Binding-site contacts:
Ligand atom O5 contacts residue THR189 of chain 1.A at 3.3 Å.
Ligand atom C1 contacts residue PRO190 of chain 1.A at 4.0 Å (hydrophobic).
Ligand atom C5 contacts residue TRP188 of chain 1.A at 3.6 Å (hydrophobic).
Ligand atom O1 contacts residue GLY20 of chain 1.A at 3.4 Å.
Ligand atom O5 contacts residue TRP188 of chain 1.A at 3.5 Å (h-bond).
Ligand atom O2 contacts residue PRO221 of chain 1.A at 4.4 Å.
Ligand atom O6 contacts residue GLU193 of chain 1.A at 2.8 Å (salt-bridge).
Ligand atom O1 contacts residue TRP188 of chain 1.A at 4.0 Å.
Ligand atom C6 contacts residue GLU193 of chain 1.A at 3.3 Å.
Ligand atom C5 contacts residue PRO190 of chain 1.A at 4.4 Å (hydrophobic).
Ligand atom C1 contacts residue TRP188 of chain 1.A at 3.5 Å (hydrophobic).
Ligand atom O6 contacts residue PRO190 of chain 1.A at 3.6 Å (h-bond).
Ligand atom O1 contacts residue THR189 of chain 1.A at 4.0 Å.
Ligand atom O6 contacts residue THR189 of chain 1.A at 3.7 Å.
Ligand atom O5 contacts residue PRO190 of chain 1.A at 3.3 Å.
Ligand atom O1 contacts residue PRO221 of chain 1.A at 3.6 Å.
Ligand atom C6 contacts residue TRP188 of chain 1.A at 3.4 Å (hydrophobic).
Ligand atom C6 contacts residue THR189 of chain 1.A at 3.6 Å.
Ligand atom C4 contacts residue TRP188 of chain 1.A at 4.2 Å (hydrophobic).
Ligand atom C1 contacts residue PRO221 of chain 1.A at 4.1 Å (hydrophobic).
Ligand atom O4 contacts residue TRP188 of chain 1.A at 3.4 Å (h-bond).
Ligand atom O1 contacts residue PRO190 of chain 1.A at 3.5 Å.
Ligand atom C1 contacts residue THR189 of chain 1.A at 4.0 Å.
Ligand atom C5 contacts residue THR189 of chain 1.A at 4.0 Å.
Ligand atom C6 contacts residue PRO190 of chain 1.A at 4.0 Å (hydrophobic).

This protein binds this small molecule.
Small molecule (SMILES): OC[C@H]1O[C@@H](O)[C@H](O)[C@@H](O)[C@@H]1O

Sequence of chain 1.A:
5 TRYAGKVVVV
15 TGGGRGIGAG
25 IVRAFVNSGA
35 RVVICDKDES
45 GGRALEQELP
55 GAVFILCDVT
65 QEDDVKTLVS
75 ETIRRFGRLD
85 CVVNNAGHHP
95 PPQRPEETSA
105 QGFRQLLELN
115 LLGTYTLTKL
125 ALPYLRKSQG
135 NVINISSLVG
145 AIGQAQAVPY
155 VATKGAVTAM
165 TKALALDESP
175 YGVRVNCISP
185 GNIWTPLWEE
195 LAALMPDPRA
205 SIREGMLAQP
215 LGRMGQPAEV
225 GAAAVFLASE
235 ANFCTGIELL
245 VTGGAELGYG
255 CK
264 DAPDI